Sequence of chain 1.B:
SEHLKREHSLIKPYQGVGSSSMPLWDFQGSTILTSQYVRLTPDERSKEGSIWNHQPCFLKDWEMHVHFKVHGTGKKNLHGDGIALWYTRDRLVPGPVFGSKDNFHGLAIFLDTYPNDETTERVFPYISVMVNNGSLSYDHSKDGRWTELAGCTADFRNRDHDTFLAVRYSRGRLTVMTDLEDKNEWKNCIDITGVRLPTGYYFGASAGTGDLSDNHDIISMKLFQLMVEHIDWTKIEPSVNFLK

A small-molecule ligand and the protein it binds are described below.
Small molecule (SMILES): OC[C@H]1O[C@H](O)[C@@H](O)[C@@H](O)[C@@H]1O

Binding-site contacts:
Ligand atom C6 contacts residue ASP83 of chain 1.B at 3.6 Å.
Ligand atom O4 contacts residue TYR116 of chain 1.B at 3.8 Å.
Ligand atom O4 contacts residue ASN118 of chain 1.B at 2.8 Å (h-bond).
Ligand atom O3 contacts residue HIS142 of chain 1.B at 3.0 Å (h-bond).
Ligand atom O5 contacts residue GLY212 of chain 1.B at 3.9 Å.
Ligand atom C4 contacts residue HIS142 of chain 1.B at 3.7 Å.
Ligand atom O4 contacts residue HIS142 of chain 1.B at 2.9 Å (h-bond).
Ligand atom C3 contacts residue ASN118 of chain 1.B at 4.0 Å.
Ligand atom C6 contacts residue GLY212 of chain 1.B at 4.4 Å.
Ligand atom O5 contacts residue LEU214 of chain 1.B at 4.2 Å.
Ligand atom C3 contacts residue HIS142 of chain 1.B at 3.7 Å.
Ligand atom C4 contacts residue ASN118 of chain 1.B at 3.8 Å.
Ligand atom O6 contacts residue ASP83 of chain 1.B at 2.7 Å (salt-bridge).
Ligand atom C5 contacts residue ASN118 of chain 1.B at 4.5 Å.
Ligand atom O6 contacts residue THR211 of chain 1.B at 4.4 Å.
Ligand atom C6 contacts residue ASP213 of chain 1.B at 3.9 Å.
Ligand atom O4 contacts residue ASP83 of chain 1.B at 2.6 Å (salt-bridge).
Ligand atom O2 contacts residue GLY212 of chain 1.B at 3.7 Å.
Ligand atom C6 contacts residue TYR116 of chain 1.B at 4.0 Å (hydrophobic).
Ligand atom C5 contacts residue ASP213 of chain 1.B at 4.0 Å.
Ligand atom O1 contacts residue ASP213 of chain 1.B at 3.4 Å (salt-bridge).
Ligand atom O6 contacts residue GLY212 of chain 1.B at 3.2 Å (h-bond).
Ligand atom O6 contacts residue ASP213 of chain 1.B at 3.2 Å (salt-bridge).
Ligand atom C5 contacts residue TYR116 of chain 1.B at 4.3 Å (hydrophobic).
Ligand atom C4 contacts residue ASP83 of chain 1.B at 3.5 Å.
Ligand atom C1 contacts residue ASP213 of chain 1.B at 3.4 Å.
Ligand atom O3 contacts residue ASN118 of chain 1.B at 4.3 Å.
Ligand atom O6 contacts residue LEU214 of chain 1.B at 3.0 Å (h-bond).
Ligand atom C6 contacts residue LEU214 of chain 1.B at 3.6 Å (hydrophobic).
Ligand atom C5 contacts residue ASP83 of chain 1.B at 4.1 Å.
Ligand atom O5 contacts residue ASP213 of chain 1.B at 3.0 Å (salt-bridge).
Ligand atom O2 contacts residue ASP213 of chain 1.B at 4.1 Å.